Sequence of chain 1.V:
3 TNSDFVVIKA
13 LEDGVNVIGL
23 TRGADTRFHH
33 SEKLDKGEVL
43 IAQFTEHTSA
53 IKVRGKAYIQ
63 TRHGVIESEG

Sequence of chain 1.L:
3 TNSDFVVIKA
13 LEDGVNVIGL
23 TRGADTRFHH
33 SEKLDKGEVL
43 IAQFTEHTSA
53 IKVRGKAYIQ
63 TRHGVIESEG

This small molecule binds to this protein.
Small molecule (SMILES): N[C@@H](Cc1c[nH]c2ccccc12)C(=O)O

Binding-site contacts:
Ligand atom CE2 contacts residue GLN45 of chain 1.V at 3.9 Å.
Ligand atom O contacts residue GLY25 of chain 1.L at 3.1 Å (h-bond).
Ligand atom CH2 contacts residue GLY21 of chain 1.V at 3.5 Å.
Ligand atom CZ2 contacts residue ILE53 of chain 1.V at 4.0 Å (hydrophobic).
Ligand atom N contacts residue GLY25 of chain 1.L at 2.7 Å (h-bond).
Ligand atom CA contacts residue SER51 of chain 1.L at 3.9 Å.
Ligand atom CB contacts residue THR28 of chain 1.L at 3.5 Å.
Ligand atom NE1 contacts residue GLN45 of chain 1.V at 2.8 Å (h-bond).
Ligand atom NE1 contacts residue ALA44 of chain 1.V at 3.9 Å.
Ligand atom CB contacts residue SER51 of chain 1.L at 3.4 Å.
Ligand atom C contacts residue THR47 of chain 1.V at 3.4 Å.
Ligand atom CE3 contacts residue HIS32 of chain 1.V at 4.0 Å.
Ligand atom C contacts residue SER51 of chain 1.L at 3.6 Å.
Ligand atom CZ2 contacts residue ALA44 of chain 1.V at 3.9 Å (hydrophobic).
Ligand atom CD1 contacts residue THR47 of chain 1.V at 3.7 Å.
Ligand atom CA contacts residue THR23 of chain 1.L at 3.9 Å.
Ligand atom CD1 contacts residue SER51 of chain 1.L at 3.4 Å.
Ligand atom N contacts residue ARG24 of chain 1.L at 4.0 Å.
Ligand atom O contacts residue SER51 of chain 1.L at 2.8 Å (h-bond).
Ligand atom CZ3 contacts residue GLY21 of chain 1.V at 3.6 Å.
Ligand atom N contacts residue THR28 of chain 1.L at 2.8 Å (h-bond).
Ligand atom CB contacts residue THR23 of chain 1.L at 3.7 Å.
Ligand atom CA contacts residue THR28 of chain 1.L at 3.2 Å.
Ligand atom CE2 contacts residue THR50 of chain 1.V at 3.9 Å.
Ligand atom OXT contacts residue THR50 of chain 1.V at 2.8 Å (h-bond).
Ligand atom O contacts residue THR47 of chain 1.V at 3.5 Å.
Ligand atom C contacts residue GLY25 of chain 1.L at 3.5 Å.
Ligand atom C contacts residue THR50 of chain 1.V at 3.9 Å.
Ligand atom OXT contacts residue THR47 of chain 1.V at 2.5 Å (h-bond).
Ligand atom CD1 contacts residue GLN45 of chain 1.V at 3.6 Å.
Ligand atom CD2 contacts residue THR50 of chain 1.V at 4.0 Å.
Ligand atom N contacts residue ASP27 of chain 1.L at 3.2 Å (salt-bridge).
Ligand atom O contacts residue ARG24 of chain 1.L at 3.6 Å.
Ligand atom OXT contacts residue HIS31 of chain 1.V at 3.9 Å.
Ligand atom CA contacts residue GLY25 of chain 1.L at 3.5 Å.
Ligand atom CZ2 contacts residue THR50 of chain 1.V at 4.0 Å.
Ligand atom OXT contacts residue HIS49 of chain 1.V at 3.9 Å.
Ligand atom CE2 contacts residue ALA44 of chain 1.V at 4.0 Å (hydrophobic).
Ligand atom N contacts residue THR23 of chain 1.L at 3.0 Å (h-bond).
Ligand atom CG contacts residue SER51 of chain 1.L at 3.8 Å.